A small-molecule ligand and the protein it binds are described below.
Small molecule (SMILES): C[C@@H](O)[C@@H](C)O

Binding-site contacts:
Ligand atom C1 contacts residue GLY173 of chain 1.B at 4.0 Å.
Ligand atom O6 contacts residue LYS270 of chain 1.B at 4.3 Å.
Ligand atom C4 contacts residue LYS270 of chain 1.B at 3.6 Å.
Ligand atom C2 contacts residue ASP177 of chain 1.B at 4.3 Å.
Ligand atom C3 contacts residue PRO271 of chain 1.B at 4.1 Å (hydrophobic).
Ligand atom O5 contacts residue GLY173 of chain 1.B at 4.1 Å.
Ligand atom O5 contacts residue TYR263 of chain 1.B at 3.4 Å.
Ligand atom C2 contacts residue ARG174 of chain 1.B at 4.1 Å.
Ligand atom O5 contacts residue PRO271 of chain 1.B at 3.1 Å (h-bond).
Ligand atom O6 contacts residue PRO271 of chain 1.B at 4.3 Å.
Ligand atom C1 contacts residue PRO271 of chain 1.B at 3.3 Å (hydrophobic).
Ligand atom C1 contacts residue TYR263 of chain 1.B at 4.2 Å (hydrophobic).
Ligand atom O5 contacts residue ARG174 of chain 1.B at 3.8 Å.
Ligand atom C3 contacts residue GLY173 of chain 1.B at 4.3 Å.
Ligand atom C4 contacts residue GLY173 of chain 1.B at 4.3 Å.
Ligand atom C2 contacts residue PRO271 of chain 1.B at 3.6 Å (hydrophobic).
Ligand atom C1 contacts residue ASP177 of chain 1.B at 3.6 Å.
Ligand atom C3 contacts residue LYS270 of chain 1.B at 3.8 Å.
Ligand atom O6 contacts residue GLY173 of chain 1.B at 3.8 Å.
Ligand atom C2 contacts residue GLY173 of chain 1.B at 3.5 Å.
Ligand atom O6 contacts residue ARG174 of chain 1.B at 4.3 Å.

Sequence of chain 1.B:
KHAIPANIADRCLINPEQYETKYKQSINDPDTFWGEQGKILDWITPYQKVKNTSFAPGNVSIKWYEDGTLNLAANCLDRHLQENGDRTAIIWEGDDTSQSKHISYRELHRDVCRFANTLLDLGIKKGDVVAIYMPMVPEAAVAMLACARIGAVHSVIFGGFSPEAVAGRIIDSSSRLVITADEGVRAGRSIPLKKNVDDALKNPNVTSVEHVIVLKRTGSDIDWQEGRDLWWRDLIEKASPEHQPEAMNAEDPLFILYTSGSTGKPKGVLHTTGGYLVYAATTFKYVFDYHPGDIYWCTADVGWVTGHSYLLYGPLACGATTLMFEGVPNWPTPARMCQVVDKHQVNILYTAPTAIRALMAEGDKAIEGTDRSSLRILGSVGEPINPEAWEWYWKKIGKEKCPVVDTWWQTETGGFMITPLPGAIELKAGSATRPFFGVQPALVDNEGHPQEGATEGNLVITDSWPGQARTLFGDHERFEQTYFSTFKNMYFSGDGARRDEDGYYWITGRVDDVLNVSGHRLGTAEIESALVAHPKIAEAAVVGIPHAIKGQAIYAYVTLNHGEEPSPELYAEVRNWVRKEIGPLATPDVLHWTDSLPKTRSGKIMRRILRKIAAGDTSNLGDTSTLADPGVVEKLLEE